Sequence of chain 39.A:
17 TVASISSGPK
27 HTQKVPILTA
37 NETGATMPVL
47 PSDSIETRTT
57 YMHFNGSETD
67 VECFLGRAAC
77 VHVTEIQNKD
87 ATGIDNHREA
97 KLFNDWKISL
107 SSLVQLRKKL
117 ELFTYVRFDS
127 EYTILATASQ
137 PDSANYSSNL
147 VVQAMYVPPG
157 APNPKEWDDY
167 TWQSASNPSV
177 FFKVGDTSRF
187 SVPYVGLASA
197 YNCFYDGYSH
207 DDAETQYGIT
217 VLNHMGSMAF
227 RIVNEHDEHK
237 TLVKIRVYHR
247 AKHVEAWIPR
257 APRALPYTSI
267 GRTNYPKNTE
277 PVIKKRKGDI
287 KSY

A small-molecule ligand and the protein it binds are described below.
Small molecule (SMILES): Cc1cc(CCCCCCCOc2ccc(C3=N[C@@H](C)CO3)cc2)on1

Sequence of chain 39.C:
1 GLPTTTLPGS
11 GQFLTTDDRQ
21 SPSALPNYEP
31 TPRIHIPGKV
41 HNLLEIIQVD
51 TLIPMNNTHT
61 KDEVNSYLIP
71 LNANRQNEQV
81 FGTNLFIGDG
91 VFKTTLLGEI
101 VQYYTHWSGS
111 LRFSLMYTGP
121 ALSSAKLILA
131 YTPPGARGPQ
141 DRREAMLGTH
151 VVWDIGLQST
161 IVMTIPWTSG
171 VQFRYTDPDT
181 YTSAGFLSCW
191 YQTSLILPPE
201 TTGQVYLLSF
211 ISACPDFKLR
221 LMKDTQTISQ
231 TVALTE

Binding-site contacts:
Ligand atom C4 contacts residue MET224 of chain 39.A at 3.8 Å (hydrophobic).
Ligand atom N2 contacts residue PRO174 of chain 39.A at 3.9 Å.
Ligand atom C3B contacts residue MET221 of chain 39.A at 4.0 Å (hydrophobic).
Ligand atom C3 contacts residue PHE186 of chain 39.A at 3.8 Å (hydrophobic).
Ligand atom C1C contacts residue TYR152 of chain 39.A at 4.0 Å (hydrophobic).
Ligand atom O1B contacts residue TYR128 of chain 39.A at 3.9 Å.
Ligand atom C3C contacts residue TYR128 of chain 39.A at 3.9 Å (hydrophobic).
Ligand atom C5C contacts residue ILE104 of chain 39.A at 3.5 Å (hydrophobic).
Ligand atom C31 contacts residue ALA150 of chain 39.A at 3.5 Å (hydrophobic).
Ligand atom C5 contacts residue PHE186 of chain 39.A at 3.5 Å (hydrophobic).
Ligand atom N2 contacts residue ALA24 of chain 39.C at 3.4 Å.
Ligand atom C7C contacts residue TYR128 of chain 39.A at 3.6 Å (hydrophobic).
Ligand atom C2B contacts residue MET221 of chain 39.A at 3.6 Å (hydrophobic).
Ligand atom CM1 contacts residue SER107 of chain 39.A at 3.6 Å.
Ligand atom O1 contacts residue ALA24 of chain 39.C at 3.6 Å.
Ligand atom O1B contacts residue MET221 of chain 39.A at 3.4 Å.
Ligand atom C3 contacts residue PRO174 of chain 39.A at 3.8 Å (hydrophobic).
Ligand atom C4C contacts residue ILE104 of chain 39.A at 3.7 Å (hydrophobic).
Ligand atom O1B contacts residue ILE104 of chain 39.A at 3.8 Å.
Ligand atom C4C contacts residue TYR152 of chain 39.A at 3.8 Å (hydrophobic).
Ligand atom C4 contacts residue PHE186 of chain 39.A at 3.6 Å (hydrophobic).
Ligand atom C5B contacts residue TYR197 of chain 39.A at 3.7 Å (hydrophobic).
Ligand atom C1B contacts residue MET221 of chain 39.A at 4.0 Å (hydrophobic).
Ligand atom C3C contacts residue VAL188 of chain 39.A at 3.3 Å (hydrophobic).
Ligand atom C2C contacts residue VAL188 of chain 39.A at 3.2 Å (hydrophobic).
Ligand atom C31 contacts residue PRO174 of chain 39.A at 3.4 Å (hydrophobic).
Ligand atom C5 contacts residue TYR152 of chain 39.A at 3.8 Å (hydrophobic).
Ligand atom C6C contacts residue MET221 of chain 39.A at 3.7 Å (hydrophobic).
Ligand atom C6B contacts residue TYR197 of chain 39.A at 3.6 Å (hydrophobic).
Ligand atom N2 contacts residue PHE186 of chain 39.A at 3.7 Å.
Ligand atom O1 contacts residue PHE186 of chain 39.A at 3.5 Å.
Ligand atom C4 contacts residue TYR152 of chain 39.A at 3.9 Å (hydrophobic).
Ligand atom O1 contacts residue TYR152 of chain 39.A at 3.9 Å.
Ligand atom C7C contacts residue TYR197 of chain 39.A at 3.8 Å (hydrophobic).
Ligand atom C31 contacts residue SER175 of chain 39.A at 3.6 Å.
Ligand atom C5C contacts residue TYR128 of chain 39.A at 3.5 Å (hydrophobic).
Ligand atom C6C contacts residue VAL191 of chain 39.A at 3.2 Å (hydrophobic).
Ligand atom C5B contacts residue LEU106 of chain 39.A at 3.7 Å (hydrophobic).
Ligand atom C31 contacts residue VAL176 of chain 39.A at 3.3 Å (hydrophobic).
Ligand atom O1 contacts residue VAL188 of chain 39.A at 3.8 Å.